Sequence of chain 1.C:
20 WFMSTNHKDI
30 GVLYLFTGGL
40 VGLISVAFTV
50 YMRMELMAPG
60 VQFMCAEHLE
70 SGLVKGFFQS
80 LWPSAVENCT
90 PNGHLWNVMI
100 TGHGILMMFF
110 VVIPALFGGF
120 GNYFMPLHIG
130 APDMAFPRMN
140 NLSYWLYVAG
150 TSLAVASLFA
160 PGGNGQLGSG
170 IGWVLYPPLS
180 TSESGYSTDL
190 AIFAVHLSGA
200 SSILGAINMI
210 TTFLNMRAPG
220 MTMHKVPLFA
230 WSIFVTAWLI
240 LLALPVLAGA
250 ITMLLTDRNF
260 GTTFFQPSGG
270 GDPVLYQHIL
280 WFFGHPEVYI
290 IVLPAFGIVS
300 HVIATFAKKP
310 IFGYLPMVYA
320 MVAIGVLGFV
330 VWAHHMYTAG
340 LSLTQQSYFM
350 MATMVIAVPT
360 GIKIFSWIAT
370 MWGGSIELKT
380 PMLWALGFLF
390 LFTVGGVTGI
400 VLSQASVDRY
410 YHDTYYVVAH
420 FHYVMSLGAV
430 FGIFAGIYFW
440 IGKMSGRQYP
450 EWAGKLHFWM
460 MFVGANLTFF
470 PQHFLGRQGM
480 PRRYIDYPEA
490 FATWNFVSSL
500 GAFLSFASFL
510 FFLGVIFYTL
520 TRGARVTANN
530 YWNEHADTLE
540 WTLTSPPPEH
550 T

A small-molecule ligand and the protein it binds are described below.
Small molecule (SMILES): CCCCCCCCCCO[C@@H]1O[C@H](CO)[C@@H](O[C@H]2O[C@H](CO)[C@@H](O)[C@H](O)[C@H]2O)[C@H](O)[C@H]1O

Binding-site contacts:
Ligand atom O3 contacts residue GLN61 of chain 1.C at 3.6 Å.
Ligand atom C37 contacts residue PHE505 of chain 1.C at 4.2 Å (hydrophobic).
Ligand atom C31 contacts residue PHE502 of chain 1.C at 3.6 Å (hydrophobic).
Ligand atom C22 contacts residue TRD1 of chain 1.QA at 3.7 Å.
Ligand atom C4 contacts residue TRD1 of chain 1.QA at 4.3 Å.
Ligand atom C25 contacts residue PHE502 of chain 1.C at 3.7 Å (hydrophobic).
Ligand atom C25 contacts residue MET53 of chain 1.C at 4.1 Å (hydrophobic).
Ligand atom O55 contacts residue GLN61 of chain 1.C at 3.8 Å.
Ligand atom C37 contacts residue VAL49 of chain 1.C at 3.9 Å (hydrophobic).
Ligand atom C43 contacts residue PHE502 of chain 1.C at 3.8 Å (hydrophobic).
Ligand atom C18 contacts residue PHE62 of chain 1.C at 4.2 Å (hydrophobic).
Ligand atom C28 contacts residue MET53 of chain 1.C at 4.1 Å (hydrophobic).
Ligand atom O5 contacts residue TRD1 of chain 1.QA at 4.2 Å.
Ligand atom C22 contacts residue MET56 of chain 1.C at 4.2 Å (hydrophobic).
Ligand atom C34 contacts residue VAL49 of chain 1.C at 4.0 Å (hydrophobic).
Ligand atom C1 contacts residue PRO82 of chain 1.C at 4.1 Å (hydrophobic).
Ligand atom O55 contacts residue PRO82 of chain 1.C at 4.1 Å.
Ligand atom O49 contacts residue MET56 of chain 1.C at 4.0 Å.
Ligand atom C2 contacts residue PRO82 of chain 1.C at 3.8 Å (hydrophobic).
Ligand atom C6 contacts residue PRO82 of chain 1.C at 4.0 Å (hydrophobic).
Ligand atom C28 contacts residue TRD1 of chain 1.QA at 3.7 Å.
Ligand atom O16 contacts residue TRD1 of chain 1.QA at 4.3 Å.
Ligand atom C37 contacts residue PHE502 of chain 1.C at 4.0 Å (hydrophobic).
Ligand atom O49 contacts residue PHE62 of chain 1.C at 3.0 Å.
Ligand atom C7 contacts residue GLN61 of chain 1.C at 4.2 Å.
Ligand atom C43 contacts residue PHE505 of chain 1.C at 3.5 Å (hydrophobic).
Ligand atom C22 contacts residue MET53 of chain 1.C at 4.0 Å (hydrophobic).
Ligand atom O61 contacts residue TRD1 of chain 1.QA at 3.3 Å.
Ligand atom O4 contacts residue GLN61 of chain 1.C at 3.5 Å (h-bond).
Ligand atom C18 contacts residue MET56 of chain 1.C at 4.0 Å (hydrophobic).
Ligand atom C34 contacts residue TRD1 of chain 1.QA at 3.7 Å.
Ligand atom C18 contacts residue TRD1 of chain 1.QA at 3.7 Å.
Ligand atom O16 contacts residue MET56 of chain 1.C at 4.1 Å.
Ligand atom O4 contacts residue VAL85 of chain 1.C at 4.1 Å.
Ligand atom C5 contacts residue GLN61 of chain 1.C at 3.8 Å.
Ligand atom C19 contacts residue MET56 of chain 1.C at 4.1 Å (hydrophobic).
Ligand atom O49 contacts residue PRO82 of chain 1.C at 3.5 Å.
Ligand atom C19 contacts residue TRD1 of chain 1.QA at 3.8 Å.
Ligand atom C57 contacts residue TRD1 of chain 1.QA at 4.2 Å.
Ligand atom C43 contacts residue ALA506 of chain 1.C at 4.3 Å (hydrophobic).